Sequence of chain 1.C:
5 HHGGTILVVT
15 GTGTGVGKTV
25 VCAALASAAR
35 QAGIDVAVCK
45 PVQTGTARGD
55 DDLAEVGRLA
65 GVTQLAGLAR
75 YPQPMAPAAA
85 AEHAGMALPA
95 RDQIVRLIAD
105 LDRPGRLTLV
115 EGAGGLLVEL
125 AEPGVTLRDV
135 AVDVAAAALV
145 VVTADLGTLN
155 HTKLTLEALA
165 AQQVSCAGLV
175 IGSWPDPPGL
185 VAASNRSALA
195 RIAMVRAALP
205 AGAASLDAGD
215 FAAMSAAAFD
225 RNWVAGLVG

Sequence of chain 1.D:
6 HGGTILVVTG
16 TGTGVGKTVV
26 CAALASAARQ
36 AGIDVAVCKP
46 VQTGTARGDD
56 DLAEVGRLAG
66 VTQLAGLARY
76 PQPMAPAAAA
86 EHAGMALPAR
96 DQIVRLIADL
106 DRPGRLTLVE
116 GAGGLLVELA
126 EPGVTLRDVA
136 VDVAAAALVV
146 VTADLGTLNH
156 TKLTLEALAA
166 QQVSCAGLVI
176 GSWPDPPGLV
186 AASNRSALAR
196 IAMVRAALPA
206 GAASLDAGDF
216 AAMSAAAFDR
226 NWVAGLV

Binding-site contacts:
Ligand atom C03 contacts residue L5A1 of chain 1.L at 0.1 Å.
Ligand atom O20 contacts residue L5A1 of chain 1.L at 0.2 Å (h-bond).
Ligand atom C06 contacts residue L5A1 of chain 1.L at 0.2 Å.
Ligand atom O20 contacts residue ASN154 of chain 1.C at 2.8 Å (h-bond).
Ligand atom C03 contacts residue VAL122 of chain 1.D at 3.4 Å (hydrophobic).
Ligand atom O19 contacts residue L5A1 of chain 1.L at 0.2 Å (h-bond).
Ligand atom C05 contacts residue L5A1 of chain 1.L at 0.2 Å.
Ligand atom C10 contacts residue L5A1 of chain 1.L at 0.9 Å.
Ligand atom C08 contacts residue L5A1 of chain 1.L at 0.8 Å.
Ligand atom O15 contacts residue SO41 of chain 1.N at 3.4 Å (h-bond).
Ligand atom O16 contacts residue L5A1 of chain 1.L at 0.7 Å (h-bond).
Ligand atom O16 contacts residue LYS22 of chain 1.D at 3.1 Å (salt-bridge).
Ligand atom O16 contacts residue SO41 of chain 1.N at 2.7 Å (h-bond).
Ligand atom C11 contacts residue THR18 of chain 1.D at 3.3 Å.
Ligand atom C18 contacts residue LEU153 of chain 1.C at 3.3 Å (hydrophobic).
Ligand atom C18 contacts residue L5A1 of chain 1.L at 0.2 Å.
Ligand atom C07 contacts residue GLY118 of chain 1.D at 3.3 Å.
Ligand atom C17 contacts residue L5A1 of chain 1.L at 0.2 Å.
Ligand atom O15 contacts residue GLY118 of chain 1.D at 3.2 Å (h-bond).
Ligand atom C14 contacts residue ARG52 of chain 1.D at 3.3 Å.
Ligand atom C09 contacts residue SO41 of chain 1.N at 3.0 Å.
Ligand atom C17 contacts residue ALA80 of chain 1.D at 3.4 Å (hydrophobic).
Ligand atom C07 contacts residue L5A1 of chain 1.L at 0.4 Å.
Ligand atom C02 contacts residue L5A1 of chain 1.L at 0.1 Å.
Ligand atom O19 contacts residue THR152 of chain 1.C at 3.1 Å (h-bond).
Ligand atom O16 contacts residue GLY19 of chain 1.D at 3.1 Å (h-bond).
Ligand atom O16 contacts residue THR18 of chain 1.D at 2.8 Å (h-bond).
Ligand atom C13 contacts residue L5A1 of chain 1.L at 0.4 Å.
Ligand atom C01 contacts residue L5A1 of chain 1.L at 0.1 Å.
Ligand atom C04 contacts residue L5A1 of chain 1.L at 0.1 Å.
Ligand atom O15 contacts residue L5A1 of chain 1.L at 0.3 Å (h-bond).
Ligand atom C11 contacts residue L5A1 of chain 1.L at 0.5 Å.
Ligand atom C02 contacts residue ALA80 of chain 1.D at 3.4 Å (hydrophobic).
Ligand atom O19 contacts residue GLY151 of chain 1.C at 2.9 Å (h-bond).
Ligand atom O19 contacts residue LEU153 of chain 1.C at 2.8 Å (h-bond).
Ligand atom O15 contacts residue LYS22 of chain 1.D at 3.3 Å (salt-bridge).
Ligand atom C12 contacts residue L5A1 of chain 1.L at 0.3 Å.
Ligand atom C14 contacts residue L5A1 of chain 1.L at 0.4 Å.
Ligand atom C09 contacts residue L5A1 of chain 1.L at 0.4 Å.
Ligand atom C03 contacts residue ALA80 of chain 1.D at 3.4 Å (hydrophobic).

A small-molecule ligand and the protein it binds are described below.
Small molecule (SMILES): O=C(O)Cc1ccc(C[C@H]2CCC[C@@H]2CC(=O)O)cc1